Sequence of chain 1.A:
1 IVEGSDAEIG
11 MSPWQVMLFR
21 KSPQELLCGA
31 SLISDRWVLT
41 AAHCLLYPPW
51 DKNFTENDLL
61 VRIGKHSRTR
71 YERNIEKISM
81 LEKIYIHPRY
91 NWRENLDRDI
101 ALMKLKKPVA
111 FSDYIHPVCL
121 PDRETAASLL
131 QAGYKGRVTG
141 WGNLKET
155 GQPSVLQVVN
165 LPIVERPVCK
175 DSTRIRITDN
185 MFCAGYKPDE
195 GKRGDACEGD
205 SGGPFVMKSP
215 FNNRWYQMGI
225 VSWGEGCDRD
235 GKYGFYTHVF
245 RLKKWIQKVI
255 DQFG

Binding-site contacts:
Ligand atom CE2 contacts residue LEU26 of chain 1.A at 3.7 Å (hydrophobic).
Ligand atom CB contacts residue TYR71 of chain 1.A at 3.8 Å (hydrophobic).
Ligand atom O2 contacts residue ILE78 of chain 1.A at 3.6 Å.
Ligand atom S contacts residue ILE78 of chain 1.A at 3.9 Å.
Ligand atom CA contacts residue GLN24 of chain 1.A at 3.9 Å.
Ligand atom CG2 contacts residue ARG62 of chain 1.A at 3.7 Å.
Ligand atom CD contacts residue TYR71 of chain 1.A at 3.5 Å (hydrophobic).
Ligand atom O3 contacts residue ILE78 of chain 1.A at 3.0 Å (h-bond).
Ligand atom CZ contacts residue LEU26 of chain 1.A at 3.6 Å (hydrophobic).
Ligand atom CE2 contacts residue ARG68 of chain 1.A at 3.9 Å.
Ligand atom N contacts residue THR69 of chain 1.A at 2.9 Å (h-bond).
Ligand atom CD1 contacts residue LEU60 of chain 1.A at 3.6 Å (hydrophobic).
Ligand atom CA contacts residue THR69 of chain 1.A at 3.7 Å.
Ligand atom CA contacts residue THR69 of chain 1.A at 3.6 Å.
Ligand atom O2 contacts residue GLU76 of chain 1.A at 3.6 Å (salt-bridge).
Ligand atom S contacts residue TYR71 of chain 1.A at 3.5 Å (h-bond).
Ligand atom CD1 contacts residue PHE19 of chain 1.A at 3.7 Å (hydrophobic).
Ligand atom O3 contacts residue LYS77 of chain 1.A at 3.5 Å.
Ligand atom CB contacts residue THR69 of chain 1.A at 3.5 Å.
Ligand atom O2 contacts residue TYR71 of chain 1.A at 2.8 Å (h-bond).
Ligand atom OH contacts residue TYR71 of chain 1.A at 3.7 Å.
Ligand atom OE1 contacts residue TYR71 of chain 1.A at 2.9 Å (h-bond).
Ligand atom O1 contacts residue TYR71 of chain 1.A at 3.6 Å (h-bond).
Ligand atom CE1 contacts residue ILE78 of chain 1.A at 3.6 Å (hydrophobic).
Ligand atom CD1 contacts residue ILE78 of chain 1.A at 3.7 Å (hydrophobic).
Ligand atom CE1 contacts residue ARG68 of chain 1.A at 3.1 Å.
Ligand atom CG contacts residue TYR71 of chain 1.A at 3.6 Å (hydrophobic).
Ligand atom CE1 contacts residue THR69 of chain 1.A at 3.8 Å.
Ligand atom CG contacts residue ILE78 of chain 1.A at 3.9 Å (hydrophobic).
Ligand atom N contacts residue GLN24 of chain 1.A at 3.8 Å.
Ligand atom OE1 contacts residue ARG70 of chain 1.A at 3.2 Å.
Ligand atom C contacts residue THR69 of chain 1.A at 3.7 Å.
Ligand atom O contacts residue LEU60 of chain 1.A at 3.6 Å.
Ligand atom CD2 contacts residue ILE78 of chain 1.A at 3.8 Å (hydrophobic).
Ligand atom CD1 contacts residue ARG68 of chain 1.A at 3.7 Å.
Ligand atom CD2 contacts residue GLN24 of chain 1.A at 3.7 Å.
Ligand atom CD1 contacts residue THR69 of chain 1.A at 3.6 Å.
Ligand atom O1 contacts residue LYS77 of chain 1.A at 3.9 Å.
Ligand atom CE1 contacts residue PHE19 of chain 1.A at 3.8 Å (hydrophobic).
Ligand atom CD contacts residue TYR71 of chain 1.A at 3.7 Å (hydrophobic).

A small-molecule ligand and the protein it binds are described below.
Small molecule (SMILES): CC[C@H](C)[C@H](NC(=O)[C@H](C)NC(=O)[C@H](CCC(=O)O)NC(=O)[C@@H](N)Cc1ccccc1)C(=O)N1CCC[C@H]1C(=O)N[C@@H](C)C(=O)N[C@@H](CCC(=O)O)C(=O)N[C@@H](Cc1ccc(OS(=O)(=O)O)cc1)C(=O)N[C@H](C=O)CC(C)C